The small molecule below binds the protein below.
Small molecule (SMILES): CC(=O)N[C@H]1[C@H](O[C@H]2[C@H](O)[C@@H](NC(C)=O)CO[C@@H]2CO[C@H]2O[C@@H](C)[C@@H](O)[C@@H](O)[C@@H]2O)O[C@H](CO)[C@@H](O[C@@H]2O[C@H](CO)[C@@H](O)[C@H](O)[C@@H]2O)[C@@H]1O

Sequence of chain 1.A:
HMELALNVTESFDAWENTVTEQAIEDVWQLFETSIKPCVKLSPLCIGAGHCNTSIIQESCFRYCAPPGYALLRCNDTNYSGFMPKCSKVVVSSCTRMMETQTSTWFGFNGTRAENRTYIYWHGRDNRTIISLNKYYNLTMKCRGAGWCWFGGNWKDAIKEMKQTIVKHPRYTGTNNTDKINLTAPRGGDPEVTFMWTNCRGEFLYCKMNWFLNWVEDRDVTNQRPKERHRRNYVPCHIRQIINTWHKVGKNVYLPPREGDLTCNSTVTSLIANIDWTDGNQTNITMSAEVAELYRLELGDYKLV

Binding-site contacts:
Ligand atom O5 contacts residue ASN146 of chain 1.A at 2.4 Å (h-bond).
Ligand atom C5 contacts residue TYR144 of chain 1.A at 4.3 Å (hydrophobic).
Ligand atom C3 contacts residue ASN146 of chain 1.A at 4.0 Å.
Ligand atom N2 contacts residue ASN146 of chain 1.A at 3.0 Å.
Ligand atom C2 contacts residue ASN146 of chain 1.A at 2.8 Å.
Ligand atom C4 contacts residue MAN5 of chain 1.C at 3.4 Å.
Ligand atom C4 contacts residue ASN146 of chain 1.A at 4.3 Å.
Ligand atom C3 contacts residue MAN5 of chain 1.C at 3.4 Å.
Ligand atom C2 contacts residue MAN5 of chain 1.C at 4.5 Å.
Ligand atom C8 contacts residue TYR144 of chain 1.A at 3.3 Å (hydrophobic).
Ligand atom O3 contacts residue MAN5 of chain 1.C at 2.4 Å (h-bond).
Ligand atom C7 contacts residue TYR144 of chain 1.A at 3.7 Å (hydrophobic).
Ligand atom O7 contacts residue ASN146 of chain 1.A at 3.0 Å.
Ligand atom O7 contacts residue TYR144 of chain 1.A at 3.2 Å (h-bond).
Ligand atom O7 contacts residue GLY161 of chain 1.A at 4.0 Å.
Ligand atom C7 contacts residue ASN146 of chain 1.A at 3.6 Å.
Ligand atom O4 contacts residue MAN5 of chain 1.C at 2.6 Å (h-bond).
Ligand atom C1 contacts residue ASN146 of chain 1.A at 1.4 Å.
Ligand atom C5 contacts residue ASN146 of chain 1.A at 3.5 Å.